Binding-site contacts:
Ligand atom O7 contacts residue LYS38 of chain 1.A at 4.4 Å.
Ligand atom C8 contacts residue SER76 of chain 1.A at 4.1 Å.
Ligand atom O5 contacts residue GLN87 of chain 1.A at 4.0 Å.
Ligand atom N2 contacts residue ASN89 of chain 1.A at 2.9 Å (h-bond).
Ligand atom N2 contacts residue SER76 of chain 1.A at 4.1 Å.
Ligand atom C5 contacts residue SER33 of chain 1.A at 3.7 Å.
Ligand atom O5 contacts residue PHE144 of chain 1.A at 3.5 Å.
Ligand atom C3 contacts residue LEU35 of chain 1.A at 3.9 Å (hydrophobic).
Ligand atom C7 contacts residue LYS38 of chain 1.A at 4.0 Å.
Ligand atom O6 contacts residue PHE144 of chain 1.A at 4.2 Å.
Ligand atom C6 contacts residue PHE144 of chain 1.A at 4.0 Å (hydrophobic).
Ligand atom O5 contacts residue ASN89 of chain 1.A at 2.3 Å (h-bond).
Ligand atom O3 contacts residue ASN36 of chain 1.A at 2.9 Å (h-bond).
Ligand atom O4 contacts residue ASN36 of chain 1.A at 3.0 Å (h-bond).
Ligand atom N2 contacts residue LYS38 of chain 1.A at 4.0 Å.
Ligand atom O4 contacts residue LEU35 of chain 1.A at 3.9 Å.
Ligand atom O7 contacts residue ALA74 of chain 1.A at 4.2 Å.
Ligand atom C3 contacts residue ASN89 of chain 1.A at 3.8 Å.
Ligand atom C5 contacts residue LEU35 of chain 1.A at 3.9 Å (hydrophobic).
Ligand atom C4 contacts residue LEU35 of chain 1.A at 4.1 Å (hydrophobic).
Ligand atom C5 contacts residue PHE144 of chain 1.A at 4.2 Å (hydrophobic).
Ligand atom N2 contacts residue HIS37 of chain 1.A at 4.3 Å.
Ligand atom C8 contacts residue MET75 of chain 1.A at 3.7 Å (hydrophobic).
Ligand atom O3 contacts residue LYS38 of chain 1.A at 3.1 Å.
Ligand atom C3 contacts residue HIS37 of chain 1.A at 4.4 Å.
Ligand atom C8 contacts residue LYS38 of chain 1.A at 3.7 Å.
Ligand atom O3 contacts residue HIS37 of chain 1.A at 3.9 Å.
Ligand atom C5 contacts residue ASN89 of chain 1.A at 3.6 Å.
Ligand atom C2 contacts residue ASN89 of chain 1.A at 2.5 Å.
Ligand atom C1 contacts residue GLN87 of chain 1.A at 3.6 Å.
Ligand atom C7 contacts residue ASN89 of chain 1.A at 3.4 Å.
Ligand atom C6 contacts residue SER33 of chain 1.A at 3.8 Å.
Ligand atom C4 contacts residue ASN36 of chain 1.A at 3.8 Å.
Ligand atom C3 contacts residue ASN36 of chain 1.A at 3.5 Å.
Ligand atom C1 contacts residue PHE144 of chain 1.A at 4.1 Å (hydrophobic).
Ligand atom O7 contacts residue ASN89 of chain 1.A at 3.3 Å (h-bond).
Ligand atom C1 contacts residue ASN89 of chain 1.A at 1.4 Å.
Ligand atom C5 contacts residue GLN87 of chain 1.A at 4.1 Å.
Ligand atom C4 contacts residue ASN89 of chain 1.A at 4.2 Å.
Ligand atom C8 contacts residue ALA74 of chain 1.A at 4.4 Å (hydrophobic).

This protein binds this small molecule.
Small molecule (SMILES): CC(=O)N[C@@H]1[C@@H](O)[C@H](O)[C@@H](CO)O[C@H]1O

Sequence of chain 1.A:
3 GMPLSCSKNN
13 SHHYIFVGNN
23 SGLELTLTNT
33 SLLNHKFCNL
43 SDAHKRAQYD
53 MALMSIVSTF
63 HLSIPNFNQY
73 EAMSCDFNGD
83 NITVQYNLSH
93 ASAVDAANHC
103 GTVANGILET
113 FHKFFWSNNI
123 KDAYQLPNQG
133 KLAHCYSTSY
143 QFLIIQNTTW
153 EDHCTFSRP